Binding-site contacts:
Ligand atom C1 contacts residue ILE64 of chain 1.E at 4.2 Å (hydrophobic).
Ligand atom C3 contacts residue PHE61 of chain 1.E at 3.6 Å (hydrophobic).
Ligand atom C4 contacts residue PHE61 of chain 1.E at 4.2 Å (hydrophobic).
Ligand atom C12 contacts residue VAL68 of chain 1.E at 4.0 Å (hydrophobic).
Ligand atom C24 contacts residue LEU72 of chain 1.E at 3.7 Å (hydrophobic).
Ligand atom C22 contacts residue TRP148 of chain 1.E at 3.8 Å (hydrophobic).
Ligand atom C4 contacts residue PHE141 of chain 1.E at 3.5 Å (hydrophobic).
Ligand atom C27 contacts residue MET105 of chain 1.E at 4.2 Å (hydrophobic).
Ligand atom C24 contacts residue TRP148 of chain 1.E at 3.7 Å (hydrophobic).
Ligand atom O1 contacts residue PHE61 of chain 1.E at 3.1 Å.
Ligand atom C5 contacts residue PHE141 of chain 1.E at 3.9 Å (hydrophobic).
Ligand atom C6 contacts residue PHE141 of chain 1.E at 3.5 Å (hydrophobic).
Ligand atom C27 contacts residue VAL152 of chain 1.E at 4.4 Å (hydrophobic).
Ligand atom C27 contacts residue PHE156 of chain 1.E at 4.2 Å (hydrophobic).
Ligand atom C17 contacts residue TRP148 of chain 1.E at 4.4 Å (hydrophobic).
Ligand atom C2 contacts residue ILE49 of chain 1.E at 4.2 Å (hydrophobic).
Ligand atom C23 contacts residue TRP148 of chain 1.E at 4.4 Å (hydrophobic).
Ligand atom C21 contacts residue VAL68 of chain 1.E at 3.4 Å (hydrophobic).
Ligand atom C15 contacts residue ILE144 of chain 1.E at 4.5 Å (hydrophobic).
Ligand atom O1 contacts residue PHE141 of chain 1.E at 4.4 Å.
Ligand atom C21 contacts residue LEU72 of chain 1.E at 4.2 Å (hydrophobic).
Ligand atom C16 contacts residue TRP148 of chain 1.E at 4.1 Å (hydrophobic).
Ligand atom C3 contacts residue PHE141 of chain 1.E at 4.3 Å (hydrophobic).

This small molecule binds to this protein.
Small molecule (SMILES): CC(C)CCC[C@@H](C)[C@H]1CC[C@H]2[C@@H]3CC=C4C[C@@H](O)CC[C@]4(C)[C@H]3CC[C@]12C

Sequence of chain 1.E:
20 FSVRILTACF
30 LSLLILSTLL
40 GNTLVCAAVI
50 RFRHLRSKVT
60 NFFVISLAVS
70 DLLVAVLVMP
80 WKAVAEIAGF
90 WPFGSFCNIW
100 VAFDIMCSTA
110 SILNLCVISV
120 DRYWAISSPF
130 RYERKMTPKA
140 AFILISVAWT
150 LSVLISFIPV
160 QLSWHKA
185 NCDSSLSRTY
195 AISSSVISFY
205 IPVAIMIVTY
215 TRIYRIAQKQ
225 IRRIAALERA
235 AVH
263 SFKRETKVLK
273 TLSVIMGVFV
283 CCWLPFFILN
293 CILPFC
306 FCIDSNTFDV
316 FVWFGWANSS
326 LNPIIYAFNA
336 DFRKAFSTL